Binding-site contacts:
Ligand atom CG contacts residue ILE49 of chain 1.A at 3.6 Å (hydrophobic).
Ligand atom CB contacts residue THR51 of chain 1.A at 3.8 Å.
Ligand atom O contacts residue VAL60 of chain 1.A at 3.6 Å.
Ligand atom CG contacts residue PHE50 of chain 1.A at 3.8 Å (hydrophobic).
Ligand atom O contacts residue LEU61 of chain 1.A at 2.9 Å (h-bond).
Ligand atom CD2 contacts residue LEU25 of chain 1.A at 3.7 Å (hydrophobic).
Ligand atom O contacts residue TYR53 of chain 1.A at 3.2 Å (h-bond).
Ligand atom CD contacts residue ILE49 of chain 1.A at 3.6 Å (hydrophobic).
Ligand atom CD2 contacts residue ARG91 of chain 1.A at 3.2 Å.
Ligand atom C contacts residue LEU61 of chain 1.A at 3.8 Å (hydrophobic).
Ligand atom C contacts residue THR51 of chain 1.A at 3.6 Å.
Ligand atom CA contacts residue THR51 of chain 1.A at 3.5 Å.
Ligand atom NE contacts residue GLN95 of chain 1.A at 3.8 Å.
Ligand atom O contacts residue THR51 of chain 1.A at 3.0 Å (h-bond).
Ligand atom CA contacts residue GLN57 of chain 1.A at 3.6 Å.
Ligand atom CA contacts residue GLY59 of chain 1.A at 3.4 Å.
Ligand atom CD2 contacts residue GLU26 of chain 1.A at 3.4 Å.
Ligand atom CD1 contacts residue PHE50 of chain 1.A at 3.6 Å (hydrophobic).
Ligand atom CB contacts residue PHE50 of chain 1.A at 3.7 Å (hydrophobic).
Ligand atom OXT contacts residue LEU61 of chain 1.A at 3.9 Å.
Ligand atom CD1 contacts residue THR33 of chain 1.A at 3.6 Å.
Ligand atom O contacts residue PHE50 of chain 1.A at 3.5 Å.
Ligand atom C contacts residue GLN57 of chain 1.A at 3.8 Å.
Ligand atom CA contacts residue GLN57 of chain 1.A at 3.8 Å.
Ligand atom CD1 contacts residue ILE62 of chain 1.A at 3.9 Å (hydrophobic).
Ligand atom C contacts residue GLN57 of chain 1.A at 3.3 Å.
Ligand atom CZ contacts residue GLN95 of chain 1.A at 3.5 Å.
Ligand atom CD1 contacts residue GLN48 of chain 1.A at 3.6 Å.
Ligand atom NE contacts residue ILE49 of chain 1.A at 3.3 Å (h-bond).
Ligand atom N contacts residue GLN57 of chain 1.A at 3.3 Å (h-bond).
Ligand atom NH2 contacts residue GLN95 of chain 1.A at 2.5 Å (h-bond).
Ligand atom O contacts residue GLN57 of chain 1.A at 3.6 Å.
Ligand atom CD contacts residue GLN95 of chain 1.A at 3.2 Å.
Ligand atom O contacts residue ALA28 of chain 1.A at 3.0 Å (h-bond).
Ligand atom O contacts residue THR27 of chain 1.A at 3.4 Å.
Ligand atom CD2 contacts residue TYR53 of chain 1.A at 3.6 Å (hydrophobic).
Ligand atom N contacts residue THR51 of chain 1.A at 2.8 Å (h-bond).
Ligand atom O contacts residue GLN57 of chain 1.A at 2.9 Å (h-bond).
Ligand atom O contacts residue THR52 of chain 1.A at 3.8 Å.
Ligand atom NH2 contacts residue ILE49 of chain 1.A at 3.7 Å.

Sequence of chain 1.A:
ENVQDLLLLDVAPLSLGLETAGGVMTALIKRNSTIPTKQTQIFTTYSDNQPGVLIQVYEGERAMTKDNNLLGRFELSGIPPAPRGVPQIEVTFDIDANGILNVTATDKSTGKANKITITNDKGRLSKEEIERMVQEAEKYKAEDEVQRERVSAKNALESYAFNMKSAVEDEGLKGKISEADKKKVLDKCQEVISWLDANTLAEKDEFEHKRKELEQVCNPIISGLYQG

This small molecule binds to this protein.
Small molecule (SMILES): CC(=O)N[C@@H](CCCN=C(N)N)C(=O)N[C@@H](CC(C)C)C(=O)N[C@@H](CC(C)C)C(=O)N[C@@H](CC(C)C)C(=O)N[C@H](C(=O)NCC(=O)O)[C@@H](C)O